Sequence of chain 2.A:
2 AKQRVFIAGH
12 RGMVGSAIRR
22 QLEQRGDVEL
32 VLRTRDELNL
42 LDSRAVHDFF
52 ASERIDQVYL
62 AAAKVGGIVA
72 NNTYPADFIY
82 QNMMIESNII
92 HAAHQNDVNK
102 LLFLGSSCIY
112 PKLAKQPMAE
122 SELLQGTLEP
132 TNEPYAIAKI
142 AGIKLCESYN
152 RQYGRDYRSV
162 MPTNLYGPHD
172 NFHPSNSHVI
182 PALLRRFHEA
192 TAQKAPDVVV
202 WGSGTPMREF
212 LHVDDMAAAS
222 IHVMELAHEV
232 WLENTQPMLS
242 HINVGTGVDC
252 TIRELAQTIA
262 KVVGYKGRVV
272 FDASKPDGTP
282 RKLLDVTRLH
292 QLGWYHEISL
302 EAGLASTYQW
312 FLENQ

This small molecule binds to this protein.
Small molecule (SMILES): CC(=O)OP(=O)(O)O

Binding-site contacts:
Ligand atom C1 contacts residue ALA71 of chain 2.A at 3.5 Å (hydrophobic).
Ligand atom O1P contacts residue VAL70 of chain 2.A at 2.9 Å (h-bond).
Ligand atom P contacts residue GLY68 of chain 2.A at 3.7 Å.
Ligand atom O1P contacts residue ILE69 of chain 2.A at 3.1 Å (h-bond).
Ligand atom O2 contacts residue VAL70 of chain 2.A at 3.4 Å (h-bond).
Ligand atom O2 contacts residue ILE69 of chain 2.A at 3.6 Å (h-bond).
Ligand atom C1 contacts residue GLY68 of chain 2.A at 3.7 Å.
Ligand atom P contacts residue ILE69 of chain 2.A at 3.8 Å.
Ligand atom O1P contacts residue ALA71 of chain 2.A at 4.4 Å.
Ligand atom P contacts residue ALA71 of chain 2.A at 4.2 Å.
Ligand atom O1 contacts residue GLY68 of chain 2.A at 3.1 Å (h-bond).
Ligand atom C1M contacts residue VAL70 of chain 2.A at 4.4 Å (hydrophobic).
Ligand atom O1 contacts residue GLY67 of chain 2.A at 3.8 Å.
Ligand atom O2P contacts residue SER178 of chain 2.A at 3.2 Å (h-bond).
Ligand atom O2P contacts residue ILE69 of chain 2.A at 4.1 Å.
Ligand atom O1P contacts residue SER178 of chain 2.A at 3.2 Å (h-bond).
Ligand atom O2 contacts residue ALA71 of chain 2.A at 3.0 Å (h-bond).
Ligand atom O2 contacts residue GLY68 of chain 2.A at 3.1 Å.
Ligand atom O1P contacts residue GLY68 of chain 2.A at 3.7 Å.
Ligand atom O3P contacts residue SER176 of chain 2.A at 4.2 Å.
Ligand atom P contacts residue VAL70 of chain 2.A at 3.6 Å.
Ligand atom O3P contacts residue VAL70 of chain 2.A at 4.0 Å.
Ligand atom O2P contacts residue GLY68 of chain 2.A at 3.3 Å.
Ligand atom C1M contacts residue ALA71 of chain 2.A at 3.7 Å (hydrophobic).
Ligand atom O2 contacts residue GLY67 of chain 2.A at 4.4 Å.
Ligand atom O2 contacts residue SER178 of chain 2.A at 4.5 Å.
Ligand atom O1 contacts residue ALA71 of chain 2.A at 3.5 Å.
Ligand atom O2P contacts residue ASN177 of chain 2.A at 3.7 Å.
Ligand atom P contacts residue SER178 of chain 2.A at 3.9 Å.